The protein below binds the small molecule below.
Small molecule (SMILES): OC[C@H]1O[C@H](O)[C@H](O)[C@@H](O)[C@@H]1O

Sequence of chain 3.A:
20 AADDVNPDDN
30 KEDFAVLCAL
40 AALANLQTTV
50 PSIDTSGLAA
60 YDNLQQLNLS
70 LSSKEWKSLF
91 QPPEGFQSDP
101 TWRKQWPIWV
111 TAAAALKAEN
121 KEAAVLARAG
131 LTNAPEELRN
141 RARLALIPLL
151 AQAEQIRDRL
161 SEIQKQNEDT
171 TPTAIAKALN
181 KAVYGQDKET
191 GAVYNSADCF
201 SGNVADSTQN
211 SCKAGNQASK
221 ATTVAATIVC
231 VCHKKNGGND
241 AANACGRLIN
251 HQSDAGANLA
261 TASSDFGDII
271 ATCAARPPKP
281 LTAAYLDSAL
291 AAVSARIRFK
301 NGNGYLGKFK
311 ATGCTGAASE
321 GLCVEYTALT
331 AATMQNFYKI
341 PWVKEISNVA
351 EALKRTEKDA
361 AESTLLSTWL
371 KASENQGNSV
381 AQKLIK

Binding-site contacts:
Ligand atom C6 contacts residue LYS310 of chain 3.A at 3.6 Å.
Ligand atom O3 contacts residue ASP23 of chain 3.A at 4.3 Å.
Ligand atom O4 contacts residue ALA20 of chain 3.A at 3.9 Å.
Ligand atom C5 contacts residue SER319 of chain 3.A at 2.8 Å.
Ligand atom C5 contacts residue ASP23 of chain 3.A at 3.6 Å.
Ligand atom O6 contacts residue ASP23 of chain 3.A at 4.4 Å.
Ligand atom C5 contacts residue LYS310 of chain 3.A at 4.0 Å.
Ligand atom O4 contacts residue ASP23 of chain 3.A at 2.3 Å (salt-bridge).
Ligand atom C3 contacts residue ASP23 of chain 3.A at 3.6 Å.
Ligand atom C4 contacts residue ASP23 of chain 3.A at 3.3 Å.
Ligand atom O5 contacts residue SER319 of chain 3.A at 2.4 Å (h-bond).
Ligand atom C3 contacts residue SER319 of chain 3.A at 3.0 Å.
Ligand atom O2 contacts residue SER319 of chain 3.A at 2.8 Å (h-bond).
Ligand atom O6 contacts residue SER319 of chain 3.A at 4.4 Å.
Ligand atom O4 contacts residue SER319 of chain 3.A at 4.4 Å.
Ligand atom C1 contacts residue SER319 of chain 3.A at 1.4 Å.
Ligand atom O3 contacts residue SER319 of chain 3.A at 4.3 Å.
Ligand atom O6 contacts residue LYS310 of chain 3.A at 3.2 Å (salt-bridge).
Ligand atom C2 contacts residue SER319 of chain 3.A at 2.4 Å.
Ligand atom O2 contacts residue ASN239 of chain 3.A at 4.3 Å.
Ligand atom C6 contacts residue SER319 of chain 3.A at 4.2 Å.
Ligand atom C6 contacts residue ASP23 of chain 3.A at 4.2 Å.
Ligand atom C4 contacts residue SER319 of chain 3.A at 3.5 Å.